A small-molecule ligand and the protein it binds are described below.
Small molecule (SMILES): CC(=O)N[C@H]1[C@H](O[C@H]2[C@H](O)[C@@H](NC(C)=O)CO[C@@H]2CO)O[C@H](CO)[C@@H](O[C@@H]2O[C@H](CO)[C@@H](O)[C@H](O)[C@@H]2O)[C@@H]1O

Sequence of chain 1.A:
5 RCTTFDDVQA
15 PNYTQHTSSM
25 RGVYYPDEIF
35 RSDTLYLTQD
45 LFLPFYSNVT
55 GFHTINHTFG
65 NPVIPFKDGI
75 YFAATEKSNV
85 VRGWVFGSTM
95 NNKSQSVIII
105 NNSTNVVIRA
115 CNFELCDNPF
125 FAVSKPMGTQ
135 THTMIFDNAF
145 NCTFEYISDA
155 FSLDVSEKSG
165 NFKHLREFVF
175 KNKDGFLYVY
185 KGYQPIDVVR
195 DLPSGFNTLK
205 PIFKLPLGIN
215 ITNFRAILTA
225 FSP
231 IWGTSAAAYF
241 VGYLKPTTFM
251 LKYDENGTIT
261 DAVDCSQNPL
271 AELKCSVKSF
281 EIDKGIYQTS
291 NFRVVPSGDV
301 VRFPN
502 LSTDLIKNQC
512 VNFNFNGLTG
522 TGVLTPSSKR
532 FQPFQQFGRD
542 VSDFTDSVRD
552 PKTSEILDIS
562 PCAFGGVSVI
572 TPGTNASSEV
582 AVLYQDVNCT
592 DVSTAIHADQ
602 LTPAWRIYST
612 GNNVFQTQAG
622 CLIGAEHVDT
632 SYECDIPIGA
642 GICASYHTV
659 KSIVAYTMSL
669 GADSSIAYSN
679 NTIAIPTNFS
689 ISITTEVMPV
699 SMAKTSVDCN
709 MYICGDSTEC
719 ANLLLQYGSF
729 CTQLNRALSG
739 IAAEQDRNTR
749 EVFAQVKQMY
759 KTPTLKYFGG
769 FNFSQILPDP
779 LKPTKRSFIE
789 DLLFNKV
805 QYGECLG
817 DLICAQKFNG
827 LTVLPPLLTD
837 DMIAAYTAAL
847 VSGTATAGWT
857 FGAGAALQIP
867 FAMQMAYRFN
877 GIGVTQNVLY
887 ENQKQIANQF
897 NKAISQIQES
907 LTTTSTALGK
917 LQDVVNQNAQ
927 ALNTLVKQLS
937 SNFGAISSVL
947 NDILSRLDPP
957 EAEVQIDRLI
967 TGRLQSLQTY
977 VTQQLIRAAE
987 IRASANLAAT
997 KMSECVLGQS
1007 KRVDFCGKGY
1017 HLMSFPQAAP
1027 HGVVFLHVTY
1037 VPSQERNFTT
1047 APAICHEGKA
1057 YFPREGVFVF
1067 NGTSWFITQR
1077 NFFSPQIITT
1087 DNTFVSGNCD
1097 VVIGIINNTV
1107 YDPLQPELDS

Binding-site contacts:
Ligand atom N2 contacts residue THR554 of chain 1.A at 4.3 Å.
Ligand atom O6 contacts residue ASN305 of chain 1.A at 4.0 Å.
Ligand atom C2 contacts residue LYS553 of chain 1.A at 3.7 Å.
Ligand atom C3 contacts residue ASN305 of chain 1.A at 3.8 Å.
Ligand atom O7 contacts residue ASN305 of chain 1.A at 4.4 Å.
Ligand atom C2 contacts residue ASN305 of chain 1.A at 2.4 Å.
Ligand atom C5 contacts residue ASN305 of chain 1.A at 3.6 Å.
Ligand atom C7 contacts residue LYS553 of chain 1.A at 3.7 Å.
Ligand atom C7 contacts residue ASN305 of chain 1.A at 3.9 Å.
Ligand atom C8 contacts residue THR554 of chain 1.A at 4.1 Å.
Ligand atom O5 contacts residue ASN305 of chain 1.A at 2.3 Å (h-bond).
Ligand atom N2 contacts residue LYS553 of chain 1.A at 2.9 Å (salt-bridge).
Ligand atom C8 contacts residue SER555 of chain 1.A at 4.0 Å.
Ligand atom C1 contacts residue LYS553 of chain 1.A at 3.8 Å.
Ligand atom N2 contacts residue ASN305 of chain 1.A at 2.9 Å (h-bond).
Ligand atom C8 contacts residue LYS553 of chain 1.A at 3.6 Å.
Ligand atom C1 contacts residue ASN305 of chain 1.A at 1.4 Å.
Ligand atom C4 contacts residue ASN305 of chain 1.A at 4.2 Å.
Ligand atom C3 contacts residue LYS553 of chain 1.A at 4.1 Å.